Sequence of chain 1.B:
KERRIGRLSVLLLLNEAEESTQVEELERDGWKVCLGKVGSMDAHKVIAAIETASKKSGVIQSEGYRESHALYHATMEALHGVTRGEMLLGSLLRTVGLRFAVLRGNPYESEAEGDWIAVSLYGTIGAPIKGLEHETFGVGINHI

The small molecule below binds the protein below.
Small molecule (SMILES): NC(Cc1cnc[nH]1)C(=O)Nc1ccc2ccccc2c1

Binding-site contacts:
Ligand atom C8A contacts residue ARG88 of chain 1.A at 3.2 Å.
Ligand atom ND1 contacts residue GLU81 of chain 1.B at 2.7 Å (salt-bridge).
Ligand atom C5 contacts residue GLY89 of chain 1.A at 3.8 Å.
Ligand atom CE1 contacts residue THR140 of chain 1.A at 3.2 Å.
Ligand atom C contacts residue GLU81 of chain 1.B at 3.2 Å.
Ligand atom CB contacts residue GLU81 of chain 1.B at 3.1 Å.
Ligand atom C7 contacts residue GLU81 of chain 1.B at 3.6 Å.
Ligand atom C1 contacts residue ARG88 of chain 1.A at 3.5 Å.
Ligand atom C5 contacts residue HIS84 of chain 1.B at 3.4 Å.
Ligand atom N contacts residue GLY85 of chain 1.A at 3.8 Å.
Ligand atom CG contacts residue VAL143 of chain 1.B at 2.9 Å (hydrophobic).
Ligand atom O contacts residue HIS84 of chain 1.B at 3.7 Å.
Ligand atom ND1 contacts residue VAL143 of chain 1.B at 3.4 Å (h-bond).
Ligand atom N1 contacts residue GLU81 of chain 1.B at 3.4 Å (salt-bridge).
Ligand atom C contacts residue GLY85 of chain 1.B at 3.7 Å.
Ligand atom CD2 contacts residue VAL143 of chain 1.B at 3.5 Å (hydrophobic).
Ligand atom O contacts residue GLU81 of chain 1.B at 2.8 Å (salt-bridge).
Ligand atom N contacts residue VAL143 of chain 1.B at 3.6 Å.
Ligand atom CA contacts residue GLY85 of chain 1.A at 3.5 Å.
Ligand atom O contacts residue GLY85 of chain 1.B at 2.5 Å.
Ligand atom CB contacts residue VAL143 of chain 1.B at 2.8 Å (hydrophobic).
Ligand atom CD2 contacts residue PHE141 of chain 1.A at 2.9 Å (hydrophobic).
Ligand atom NE2 contacts residue GLU139 of chain 1.A at 3.2 Å (salt-bridge).
Ligand atom C8 contacts residue GLU81 of chain 1.B at 3.2 Å.
Ligand atom NE2 contacts residue PHE141 of chain 1.A at 2.9 Å (h-bond).
Ligand atom N contacts residue PHE141 of chain 1.A at 2.9 Å (h-bond).
Ligand atom CG contacts residue GLU81 of chain 1.B at 3.3 Å.
Ligand atom C4A contacts residue HIS84 of chain 1.B at 3.8 Å.
Ligand atom CD2 contacts residue THR140 of chain 1.A at 3.7 Å.
Ligand atom C8 contacts residue ARG88 of chain 1.A at 3.5 Å.
Ligand atom C7 contacts residue ARG88 of chain 1.A at 3.8 Å.
Ligand atom NE2 contacts residue VAL143 of chain 1.B at 3.8 Å.
Ligand atom C6 contacts residue HIS84 of chain 1.B at 3.6 Å.
Ligand atom CA contacts residue VAL143 of chain 1.B at 3.4 Å (hydrophobic).
Ligand atom CB contacts residue GLY85 of chain 1.A at 3.5 Å.
Ligand atom NE2 contacts residue THR140 of chain 1.A at 2.9 Å.
Ligand atom CE1 contacts residue GLU139 of chain 1.A at 2.8 Å.
Ligand atom CA contacts residue PHE141 of chain 1.A at 3.9 Å (hydrophobic).
Ligand atom C4A contacts residue ARG88 of chain 1.A at 3.6 Å.
Ligand atom CG contacts residue GLY85 of chain 1.A at 3.9 Å.

Sequence of chain 1.A:
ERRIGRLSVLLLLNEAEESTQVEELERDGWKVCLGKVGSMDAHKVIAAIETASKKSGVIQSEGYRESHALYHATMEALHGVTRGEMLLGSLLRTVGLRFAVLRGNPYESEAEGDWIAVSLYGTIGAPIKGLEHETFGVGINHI

Sequence of chain 3.A:
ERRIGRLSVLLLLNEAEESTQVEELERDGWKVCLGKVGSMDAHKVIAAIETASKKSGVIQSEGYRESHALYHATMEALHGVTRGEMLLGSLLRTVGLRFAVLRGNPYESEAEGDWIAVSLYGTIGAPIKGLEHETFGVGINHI